A small-molecule ligand and the protein it binds are described below.
Small molecule (SMILES): CC(=O)N[C@@H]1[C@@H](O)[C@H](O)[C@@H](CO)O[C@H]1O

Binding-site contacts:
Ligand atom C7 contacts residue GLU176 of chain 1.B at 4.2 Å.
Ligand atom C4 contacts residue ARG179 of chain 1.B at 4.3 Å.
Ligand atom C4 contacts residue ASN62 of chain 1.B at 4.2 Å.
Ligand atom C8 contacts residue GLN175 of chain 1.B at 4.4 Å.
Ligand atom C3 contacts residue ARG179 of chain 1.B at 4.1 Å.
Ligand atom C1 contacts residue ASN62 of chain 1.B at 1.5 Å.
Ligand atom C5 contacts residue ASN62 of chain 1.B at 3.7 Å.
Ligand atom O7 contacts residue SER64 of chain 1.B at 4.5 Å.
Ligand atom C5 contacts residue GLU176 of chain 1.B at 4.4 Å.
Ligand atom C7 contacts residue VAL65 of chain 1.B at 4.2 Å (hydrophobic).
Ligand atom O5 contacts residue ARG179 of chain 1.B at 4.1 Å.
Ligand atom N2 contacts residue GLU176 of chain 1.B at 3.2 Å (salt-bridge).
Ligand atom C8 contacts residue GLU176 of chain 1.B at 4.2 Å.
Ligand atom O7 contacts residue ASN62 of chain 1.B at 3.4 Å (h-bond).
Ligand atom C8 contacts residue VAL65 of chain 1.B at 3.8 Å (hydrophobic).
Ligand atom C2 contacts residue GLU176 of chain 1.B at 3.9 Å.
Ligand atom C3 contacts residue GLU176 of chain 1.B at 3.8 Å.
Ligand atom O5 contacts residue ASN62 of chain 1.B at 2.4 Å (h-bond).
Ligand atom C8 contacts residue LEU172 of chain 1.B at 4.4 Å (hydrophobic).
Ligand atom O4 contacts residue ARG179 of chain 1.B at 4.3 Å.
Ligand atom C3 contacts residue ASN62 of chain 1.B at 3.8 Å.
Ligand atom N2 contacts residue VAL65 of chain 1.B at 4.4 Å.
Ligand atom C7 contacts residue ASN62 of chain 1.B at 3.4 Å.
Ligand atom C6 contacts residue ARG179 of chain 1.B at 3.4 Å.
Ligand atom N2 contacts residue ASN62 of chain 1.B at 3.0 Å (h-bond).
Ligand atom O5 contacts residue GLU176 of chain 1.B at 4.2 Å.
Ligand atom O3 contacts residue GLU176 of chain 1.B at 4.2 Å.
Ligand atom C1 contacts residue GLU176 of chain 1.B at 3.5 Å.
Ligand atom C2 contacts residue ASN62 of chain 1.B at 2.4 Å.
Ligand atom C5 contacts residue ARG179 of chain 1.B at 3.4 Å.

Sequence of chain 1.B:
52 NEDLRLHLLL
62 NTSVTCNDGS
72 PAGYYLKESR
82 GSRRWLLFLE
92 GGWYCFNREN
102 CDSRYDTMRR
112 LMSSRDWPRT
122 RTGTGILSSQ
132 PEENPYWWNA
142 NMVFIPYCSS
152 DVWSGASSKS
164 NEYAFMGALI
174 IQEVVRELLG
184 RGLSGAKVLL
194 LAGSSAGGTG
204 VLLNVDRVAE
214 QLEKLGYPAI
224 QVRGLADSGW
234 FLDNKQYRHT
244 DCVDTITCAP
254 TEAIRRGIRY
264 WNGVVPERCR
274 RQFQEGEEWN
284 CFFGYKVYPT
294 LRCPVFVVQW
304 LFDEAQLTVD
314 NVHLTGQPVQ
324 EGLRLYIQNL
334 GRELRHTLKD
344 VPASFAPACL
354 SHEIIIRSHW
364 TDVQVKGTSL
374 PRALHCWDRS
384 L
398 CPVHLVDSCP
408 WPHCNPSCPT